The protein below binds the small molecule below.
Small molecule (SMILES): CC(=O)N[C@@H]1[C@@H](O)[C@H](O)[C@@H](CO)O[C@H]1O

Sequence of chain 15.H:
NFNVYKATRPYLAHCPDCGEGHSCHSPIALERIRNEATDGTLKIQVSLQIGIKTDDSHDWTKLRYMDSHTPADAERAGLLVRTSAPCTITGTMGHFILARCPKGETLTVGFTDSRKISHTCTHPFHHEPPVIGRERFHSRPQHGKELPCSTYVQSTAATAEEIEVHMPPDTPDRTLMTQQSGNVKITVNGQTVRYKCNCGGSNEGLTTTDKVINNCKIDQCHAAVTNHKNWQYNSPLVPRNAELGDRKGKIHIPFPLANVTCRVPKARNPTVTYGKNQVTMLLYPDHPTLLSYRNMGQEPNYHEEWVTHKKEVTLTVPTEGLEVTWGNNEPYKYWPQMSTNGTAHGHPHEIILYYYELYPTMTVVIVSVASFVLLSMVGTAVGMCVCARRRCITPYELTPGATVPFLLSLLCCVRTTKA

Sequence of chain 15.G:
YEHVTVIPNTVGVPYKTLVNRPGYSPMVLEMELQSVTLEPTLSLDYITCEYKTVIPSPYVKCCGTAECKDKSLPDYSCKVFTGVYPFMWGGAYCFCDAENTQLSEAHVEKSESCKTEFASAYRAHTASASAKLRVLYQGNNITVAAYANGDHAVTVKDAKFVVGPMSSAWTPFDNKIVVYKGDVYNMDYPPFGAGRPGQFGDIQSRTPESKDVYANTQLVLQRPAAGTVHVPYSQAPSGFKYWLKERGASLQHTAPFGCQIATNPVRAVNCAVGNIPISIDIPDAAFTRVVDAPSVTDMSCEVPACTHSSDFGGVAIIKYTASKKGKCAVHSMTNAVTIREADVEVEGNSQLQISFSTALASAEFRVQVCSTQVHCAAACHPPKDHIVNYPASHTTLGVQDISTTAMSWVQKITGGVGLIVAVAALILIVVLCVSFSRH

Binding-site contacts:
Ligand atom C1 contacts residue ASN259 of chain 15.H at 1.4 Å.
Ligand atom O7 contacts residue LYS181 of chain 15.G at 4.2 Å.
Ligand atom C5 contacts residue ASN259 of chain 15.H at 3.6 Å.
Ligand atom C7 contacts residue ASN259 of chain 15.H at 3.1 Å.
Ligand atom O7 contacts residue ASN259 of chain 15.H at 2.9 Å (h-bond).
Ligand atom C2 contacts residue ASN259 of chain 15.H at 2.4 Å.
Ligand atom O6 contacts residue THR116 of chain 15.G at 3.3 Å.
Ligand atom N2 contacts residue ASN259 of chain 15.H at 2.9 Å (h-bond).
Ligand atom C6 contacts residue LYS115 of chain 15.G at 4.1 Å.
Ligand atom O5 contacts residue ASN259 of chain 15.H at 2.3 Å (h-bond).
Ligand atom C3 contacts residue ASN259 of chain 15.H at 3.8 Å.
Ligand atom C8 contacts residue ASN259 of chain 15.H at 4.4 Å.
Ligand atom C4 contacts residue ASN259 of chain 15.H at 4.2 Å.
Ligand atom O5 contacts residue THR116 of chain 15.G at 3.9 Å.
Ligand atom O6 contacts residue LYS115 of chain 15.G at 4.2 Å.
Ligand atom C6 contacts residue THR116 of chain 15.G at 3.8 Å.
Ligand atom C5 contacts residue THR116 of chain 15.G at 4.5 Å.